Binding-site contacts:
Ligand atom N2 contacts residue ASP41 of chain 1.A at 3.1 Å (salt-bridge).
Ligand atom C2 contacts residue MET104 of chain 1.A at 3.6 Å (hydrophobic).
Ligand atom C2 contacts residue MET104 of chain 1.B at 3.8 Å (hydrophobic).
Ligand atom C9 contacts residue ASP41 of chain 1.B at 3.7 Å.
Ligand atom C8 contacts residue TYR22 of chain 1.B at 3.7 Å (hydrophobic).
Ligand atom C1 contacts residue MET104 of chain 1.B at 3.5 Å (hydrophobic).
Ligand atom C12 contacts residue PHE39 of chain 1.A at 4.0 Å (hydrophobic).
Ligand atom C11 contacts residue ASP41 of chain 1.A at 4.0 Å.
Ligand atom C5 contacts residue ASP41 of chain 1.A at 3.8 Å.
Ligand atom C12 contacts residue ASP41 of chain 1.B at 3.6 Å.
Ligand atom C14 contacts residue TRP15 of chain 1.A at 3.9 Å (hydrophobic).
Ligand atom N1 contacts residue PHE39 of chain 1.B at 4.0 Å.
Ligand atom C5 contacts residue ASP41 of chain 1.B at 3.4 Å.
Ligand atom C11 contacts residue ASP41 of chain 1.B at 3.2 Å.
Ligand atom C14 contacts residue TYR22 of chain 1.A at 4.1 Å (hydrophobic).
Ligand atom N2 contacts residue ASP41 of chain 1.B at 2.7 Å (salt-bridge).
Ligand atom C3 contacts residue MET104 of chain 1.A at 3.3 Å (hydrophobic).
Ligand atom I1 contacts residue TYR22 of chain 1.A at 4.1 Å.
Ligand atom C2 contacts residue ASP41 of chain 1.A at 3.9 Å.
Ligand atom C7 contacts residue ASP41 of chain 1.B at 3.4 Å.
Ligand atom C13 contacts residue ASP41 of chain 1.A at 4.1 Å.
Ligand atom C4 contacts residue ASP41 of chain 1.A at 3.5 Å.
Ligand atom C6 contacts residue ASP41 of chain 1.A at 4.1 Å.
Ligand atom C8 contacts residue ASP41 of chain 1.A at 3.0 Å.
Ligand atom C9 contacts residue ASP41 of chain 1.A at 3.3 Å.
Ligand atom C12 contacts residue TYR22 of chain 1.A at 3.8 Å (hydrophobic).
Ligand atom C10 contacts residue ASP41 of chain 1.A at 3.7 Å.
Ligand atom O1 contacts residue ASP41 of chain 1.B at 3.3 Å (salt-bridge).
Ligand atom C14 contacts residue TYR43 of chain 1.B at 4.1 Å (hydrophobic).
Ligand atom C13 contacts residue TRP15 of chain 1.A at 3.8 Å (hydrophobic).
Ligand atom N1 contacts residue ASP41 of chain 1.B at 3.0 Å (salt-bridge).
Ligand atom O1 contacts residue ASP40 of chain 1.B at 3.6 Å.
Ligand atom O1 contacts residue SER23 of chain 1.B at 4.1 Å.
Ligand atom C3 contacts residue ASP41 of chain 1.A at 3.5 Å.
Ligand atom C9 contacts residue TRP15 of chain 1.B at 3.7 Å (hydrophobic).
Ligand atom C8 contacts residue ASP41 of chain 1.B at 3.6 Å.
Ligand atom C6 contacts residue ASP41 of chain 1.B at 3.7 Å.
Ligand atom C10 contacts residue ASP41 of chain 1.B at 2.9 Å.
Ligand atom C14 contacts residue ASP41 of chain 1.B at 3.0 Å.
Ligand atom C13 contacts residue TYR43 of chain 1.A at 3.6 Å (hydrophobic).

Sequence of chain 1.A:
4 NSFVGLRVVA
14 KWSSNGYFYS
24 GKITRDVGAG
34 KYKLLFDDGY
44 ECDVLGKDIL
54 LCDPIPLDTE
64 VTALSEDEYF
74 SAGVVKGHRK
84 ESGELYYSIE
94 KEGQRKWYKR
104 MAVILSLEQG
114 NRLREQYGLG

A small-molecule ligand and the protein it binds are described below.
Small molecule (SMILES): CC(C)(C)NCCCNC(=O)c1cccc(I)c1

Sequence of chain 1.B:
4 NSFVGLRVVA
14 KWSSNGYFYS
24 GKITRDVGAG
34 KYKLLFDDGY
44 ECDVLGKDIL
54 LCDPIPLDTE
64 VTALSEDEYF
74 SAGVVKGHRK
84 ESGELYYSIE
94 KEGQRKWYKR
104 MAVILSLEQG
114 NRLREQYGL